Sequence of chain 1.E:
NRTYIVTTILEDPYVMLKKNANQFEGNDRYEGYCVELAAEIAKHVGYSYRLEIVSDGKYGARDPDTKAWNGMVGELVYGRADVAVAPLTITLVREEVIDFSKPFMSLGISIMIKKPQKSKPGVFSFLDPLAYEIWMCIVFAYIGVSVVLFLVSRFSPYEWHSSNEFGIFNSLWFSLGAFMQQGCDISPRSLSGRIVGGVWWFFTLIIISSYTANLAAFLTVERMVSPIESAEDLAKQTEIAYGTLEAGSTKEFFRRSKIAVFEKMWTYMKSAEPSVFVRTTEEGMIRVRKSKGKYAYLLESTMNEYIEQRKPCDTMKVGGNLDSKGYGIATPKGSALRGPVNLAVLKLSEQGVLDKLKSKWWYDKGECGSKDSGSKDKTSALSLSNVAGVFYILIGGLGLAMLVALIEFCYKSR

The protein below binds the small molecule below.
Small molecule (SMILES): O=c1[nH]c2cc(C(F)(F)F)c(N3CCOCC3)cc2n(CP(=O)(O)O)c1=O

Binding-site contacts:
Ligand atom OAC contacts residue GLU727 of chain 1.E at 3.5 Å (salt-bridge).
Ligand atom FAH contacts residue TYR754 of chain 1.E at 2.3 Å.
Ligand atom OAQ contacts residue THR708 of chain 1.E at 3.7 Å.
Ligand atom CAV contacts residue TYR472 of chain 1.E at 3.8 Å (hydrophobic).
Ligand atom FAF contacts residue PRO500 of chain 1.E at 3.4 Å.
Ligand atom CAJ contacts residue TYR472 of chain 1.E at 3.8 Å (hydrophobic).
Ligand atom CAZ contacts residue TYR754 of chain 1.E at 3.6 Å (hydrophobic).
Ligand atom OAD contacts residue GLY675 of chain 1.E at 3.0 Å.
Ligand atom CAT contacts residue THR502 of chain 1.E at 3.4 Å.
Ligand atom OAC contacts residue SER676 of chain 1.E at 4.0 Å.
Ligand atom FAH contacts residue TYR427 of chain 1.E at 4.0 Å.
Ligand atom CAS contacts residue TYR472 of chain 1.E at 3.7 Å (hydrophobic).
Ligand atom CAM contacts residue GLU424 of chain 1.E at 3.5 Å.
Ligand atom OAD contacts residue SER676 of chain 1.E at 2.6 Å (h-bond).
Ligand atom OAA contacts residue THR502 of chain 1.E at 2.9 Å (h-bond).
Ligand atom FAF contacts residue GLU424 of chain 1.E at 3.4 Å.
Ligand atom PBA contacts residue SER676 of chain 1.E at 3.4 Å.
Ligand atom FAF contacts residue TYR427 of chain 1.E at 3.8 Å.
Ligand atom CAZ contacts residue TYR472 of chain 1.E at 3.9 Å (hydrophobic).
Ligand atom CAT contacts residue PRO500 of chain 1.E at 3.9 Å (hydrophobic).
Ligand atom OAA contacts residue ARG507 of chain 1.E at 3.4 Å (salt-bridge).
Ligand atom FAG contacts residue MET730 of chain 1.E at 3.5 Å.
Ligand atom CAU contacts residue ARG507 of chain 1.E at 3.9 Å.
Ligand atom OAB contacts residue ARG507 of chain 1.E at 3.0 Å (salt-bridge).
Ligand atom CAT contacts residue TYR472 of chain 1.E at 4.0 Å (hydrophobic).
Ligand atom NAP contacts residue THR502 of chain 1.E at 3.5 Å (h-bond).
Ligand atom FAF contacts residue TYR472 of chain 1.E at 3.2 Å.
Ligand atom NAY contacts residue TYR472 of chain 1.E at 4.0 Å.
Ligand atom FAH contacts residue THR729 of chain 1.E at 4.0 Å.
Ligand atom NAP contacts residue PRO500 of chain 1.E at 3.1 Å (h-bond).
Ligand atom OAE contacts residue SER676 of chain 1.E at 2.3 Å (h-bond).
Ligand atom CAL contacts residue LEU726 of chain 1.E at 3.7 Å (hydrophobic).
Ligand atom CAJ contacts residue TYR754 of chain 1.E at 3.8 Å (hydrophobic).
Ligand atom OAA contacts residue LEU501 of chain 1.E at 3.7 Å.
Ligand atom FAG contacts residue GLU424 of chain 1.E at 3.7 Å.
Ligand atom NAP contacts residue TYR472 of chain 1.E at 3.9 Å.
Ligand atom CAS contacts residue TYR754 of chain 1.E at 4.0 Å (hydrophobic).
Ligand atom CAK contacts residue GLU424 of chain 1.E at 3.9 Å.
Ligand atom CAW contacts residue TYR472 of chain 1.E at 3.8 Å (hydrophobic).
Ligand atom OAA contacts residue PRO500 of chain 1.E at 3.7 Å.